Binding-site contacts:
Ligand atom C8 contacts residue LEU45 of chain 1.C at 3.5 Å (hydrophobic).
Ligand atom C3 contacts residue ASN20 of chain 1.C at 3.8 Å.
Ligand atom N2 contacts residue ASN20 of chain 1.C at 2.9 Å (h-bond).
Ligand atom C3 contacts residue SER48 of chain 1.C at 4.0 Å.
Ligand atom C5 contacts residue ASN20 of chain 1.C at 3.6 Å.
Ligand atom C8 contacts residue PHE15 of chain 1.C at 3.9 Å (hydrophobic).
Ligand atom C7 contacts residue GLY16 of chain 1.C at 3.6 Å.
Ligand atom C1 contacts residue ASN20 of chain 1.C at 1.4 Å.
Ligand atom C7 contacts residue ASN20 of chain 1.C at 3.9 Å.
Ligand atom C8 contacts residue GLY16 of chain 1.C at 3.5 Å.
Ligand atom C4 contacts residue ASN20 of chain 1.C at 4.2 Å.
Ligand atom N2 contacts residue GLY16 of chain 1.C at 4.3 Å.
Ligand atom O7 contacts residue GLY16 of chain 1.C at 3.6 Å.
Ligand atom O5 contacts residue ASN20 of chain 1.C at 2.4 Å (h-bond).
Ligand atom O3 contacts residue SER48 of chain 1.C at 4.0 Å.
Ligand atom C2 contacts residue ASN20 of chain 1.C at 2.5 Å.
Ligand atom O7 contacts residue ASN20 of chain 1.C at 4.4 Å.
Ligand atom C8 contacts residue PHE19 of chain 1.C at 4.0 Å (hydrophobic).

Sequence of chain 1.C:
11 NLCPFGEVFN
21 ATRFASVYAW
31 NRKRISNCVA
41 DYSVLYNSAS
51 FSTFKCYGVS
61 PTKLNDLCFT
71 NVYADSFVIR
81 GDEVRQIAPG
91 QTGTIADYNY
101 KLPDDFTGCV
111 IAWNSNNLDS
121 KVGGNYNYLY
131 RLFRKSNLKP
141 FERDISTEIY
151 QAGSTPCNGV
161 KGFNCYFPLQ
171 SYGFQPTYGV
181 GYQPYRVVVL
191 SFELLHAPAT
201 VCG

This protein binds this small molecule.
Small molecule (SMILES): CC(=O)N[C@@H]1[C@@H](O)[C@H](O)[C@@H](CO)O[C@H]1O